This small molecule binds to this protein.
Small molecule (SMILES): O=C(CO)[C@H](O)[C@H](O)[C@H](O)CO

Binding-site contacts:
Ligand atom O4 contacts residue TRP179 of chain 1.D at 3.8 Å.
Ligand atom C2 contacts residue ASP327 of chain 1.D at 3.6 Å.
Ligand atom O3 contacts residue HIS281 of chain 1.D at 3.2 Å.
Ligand atom C2 contacts residue HIS257 of chain 1.D at 3.6 Å.
Ligand atom O2 contacts residue MN1 of chain 1.O at 2.2 Å.
Ligand atom O1 contacts residue ASP289 of chain 1.D at 3.1 Å (salt-bridge).
Ligand atom O2 contacts residue HIS257 of chain 1.D at 3.0 Å.
Ligand atom O5 contacts residue ASP327 of chain 1.D at 2.9 Å (salt-bridge).
Ligand atom O6 contacts residue TRP104 of chain 1.D at 3.6 Å.
Ligand atom C1 contacts residue TRP179 of chain 1.D at 3.5 Å (hydrophobic).
Ligand atom O6 contacts residue PHE66 of chain 1.C at 3.6 Å.
Ligand atom C3 contacts residue GLU219 of chain 1.D at 3.4 Å.
Ligand atom O1 contacts residue PHE66 of chain 1.C at 3.4 Å.
Ligand atom C2 contacts residue GLU219 of chain 1.D at 3.8 Å.
Ligand atom O3 contacts residue GLU219 of chain 1.D at 2.6 Å (salt-bridge).
Ligand atom O6 contacts residue PHE329 of chain 1.D at 3.6 Å.
Ligand atom O3 contacts residue ASP327 of chain 1.D at 3.0 Å (salt-bridge).
Ligand atom O1 contacts residue LYS221 of chain 1.D at 2.6 Å (salt-bridge).
Ligand atom C2 contacts residue MN1 of chain 1.O at 2.9 Å.
Ligand atom O1 contacts residue MN1 of chain 1.O at 2.1 Å.
Ligand atom O1 contacts residue TRP179 of chain 1.D at 3.7 Å.
Ligand atom C5 contacts residue ASP327 of chain 1.D at 3.4 Å.
Ligand atom O2 contacts residue ASP254 of chain 1.D at 3.3 Å (salt-bridge).
Ligand atom C3 contacts residue TRP179 of chain 1.D at 3.6 Å (hydrophobic).
Ligand atom C6 contacts residue HIS101 of chain 1.D at 3.8 Å.
Ligand atom C1 contacts residue MN1 of chain 1.O at 2.9 Å.
Ligand atom O4 contacts residue HIS101 of chain 1.D at 2.9 Å (h-bond).
Ligand atom C6 contacts residue TRP57 of chain 1.D at 3.7 Å (hydrophobic).
Ligand atom C2 contacts residue TRP179 of chain 1.D at 3.8 Å (hydrophobic).
Ligand atom O1 contacts residue HIS257 of chain 1.D at 3.3 Å (h-bond).
Ligand atom O2 contacts residue ASP327 of chain 1.D at 2.9 Å (salt-bridge).
Ligand atom C1 contacts residue LYS221 of chain 1.D at 3.8 Å.
Ligand atom C3 contacts residue ASP327 of chain 1.D at 3.7 Å.
Ligand atom C2 contacts residue MN1 of chain 1.N at 3.3 Å.
Ligand atom C1 contacts residue PHE66 of chain 1.C at 3.5 Å (hydrophobic).
Ligand atom O3 contacts residue MN1 of chain 1.N at 2.4 Å.
Ligand atom O2 contacts residue MN1 of chain 1.N at 2.4 Å.
Ligand atom C4 contacts residue TRP179 of chain 1.D at 3.6 Å (hydrophobic).
Ligand atom O2 contacts residue GLU219 of chain 1.D at 3.2 Å (salt-bridge).
Ligand atom C3 contacts residue MN1 of chain 1.N at 3.4 Å.

Sequence of chain 1.C:
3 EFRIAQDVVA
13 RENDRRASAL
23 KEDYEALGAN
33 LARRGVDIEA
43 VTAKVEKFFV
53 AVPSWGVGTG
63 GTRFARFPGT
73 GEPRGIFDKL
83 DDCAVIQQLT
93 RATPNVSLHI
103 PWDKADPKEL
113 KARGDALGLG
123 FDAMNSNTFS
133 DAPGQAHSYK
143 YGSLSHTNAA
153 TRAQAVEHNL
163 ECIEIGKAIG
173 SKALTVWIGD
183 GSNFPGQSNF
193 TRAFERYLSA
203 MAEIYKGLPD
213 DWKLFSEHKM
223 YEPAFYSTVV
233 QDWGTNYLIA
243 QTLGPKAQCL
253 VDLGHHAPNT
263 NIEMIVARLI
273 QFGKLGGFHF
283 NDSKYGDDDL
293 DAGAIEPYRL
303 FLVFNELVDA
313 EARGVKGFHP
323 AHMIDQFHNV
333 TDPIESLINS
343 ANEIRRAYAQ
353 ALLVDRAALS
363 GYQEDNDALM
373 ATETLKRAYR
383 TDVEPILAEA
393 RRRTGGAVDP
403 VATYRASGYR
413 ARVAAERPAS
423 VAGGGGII

Sequence of chain 1.D:
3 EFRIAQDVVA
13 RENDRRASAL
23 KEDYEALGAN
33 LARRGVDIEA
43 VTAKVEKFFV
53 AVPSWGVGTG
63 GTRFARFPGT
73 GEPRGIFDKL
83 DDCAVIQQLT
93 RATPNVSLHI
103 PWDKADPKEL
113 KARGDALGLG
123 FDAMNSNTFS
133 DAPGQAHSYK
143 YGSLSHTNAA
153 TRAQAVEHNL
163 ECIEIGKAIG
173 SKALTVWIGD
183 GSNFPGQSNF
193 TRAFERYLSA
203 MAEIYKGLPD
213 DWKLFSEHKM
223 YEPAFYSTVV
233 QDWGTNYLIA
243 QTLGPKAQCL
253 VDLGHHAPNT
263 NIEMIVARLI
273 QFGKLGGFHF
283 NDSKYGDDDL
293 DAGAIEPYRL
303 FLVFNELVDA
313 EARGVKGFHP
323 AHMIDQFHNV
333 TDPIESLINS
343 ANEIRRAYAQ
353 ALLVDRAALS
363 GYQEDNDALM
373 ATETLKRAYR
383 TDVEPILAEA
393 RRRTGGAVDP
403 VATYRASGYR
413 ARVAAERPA